Sequence of chain 1.G:
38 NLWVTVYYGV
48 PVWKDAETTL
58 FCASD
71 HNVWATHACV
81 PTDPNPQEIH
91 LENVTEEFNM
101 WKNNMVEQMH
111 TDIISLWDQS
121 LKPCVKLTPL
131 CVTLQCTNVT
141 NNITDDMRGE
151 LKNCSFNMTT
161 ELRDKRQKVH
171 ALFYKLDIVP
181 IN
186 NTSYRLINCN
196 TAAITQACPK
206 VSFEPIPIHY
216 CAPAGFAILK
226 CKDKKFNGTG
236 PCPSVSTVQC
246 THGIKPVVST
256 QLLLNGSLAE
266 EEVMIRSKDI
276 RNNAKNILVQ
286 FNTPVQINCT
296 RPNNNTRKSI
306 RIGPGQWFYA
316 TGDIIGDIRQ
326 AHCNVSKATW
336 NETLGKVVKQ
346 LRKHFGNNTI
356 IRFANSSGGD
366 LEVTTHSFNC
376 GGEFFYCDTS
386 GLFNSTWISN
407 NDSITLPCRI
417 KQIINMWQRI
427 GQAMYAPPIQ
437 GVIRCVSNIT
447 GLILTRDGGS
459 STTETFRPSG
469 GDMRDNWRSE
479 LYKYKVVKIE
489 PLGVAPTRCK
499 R

A small-molecule ligand and the protein it binds are described below.
Small molecule (SMILES): CC(=O)N[C@@H]1[C@@H](O)[C@H](O)[C@@H](CO)O[C@H]1O

Binding-site contacts:
Ligand atom C1 contacts residue THR234 of chain 1.G at 3.7 Å.
Ligand atom C1 contacts residue ASN232 of chain 1.G at 1.4 Å.
Ligand atom C8 contacts residue ASN232 of chain 1.G at 4.4 Å.
Ligand atom O5 contacts residue THR234 of chain 1.G at 4.2 Å.
Ligand atom C7 contacts residue ASN232 of chain 1.G at 3.2 Å.
Ligand atom C2 contacts residue ASN232 of chain 1.G at 2.4 Å.
Ligand atom C5 contacts residue THR234 of chain 1.G at 4.2 Å.
Ligand atom C8 contacts residue SER272 of chain 1.G at 3.5 Å.
Ligand atom C5 contacts residue ASN232 of chain 1.G at 3.7 Å.
Ligand atom N2 contacts residue ASN232 of chain 1.G at 2.9 Å (h-bond).
Ligand atom C4 contacts residue ASN232 of chain 1.G at 4.2 Å.
Ligand atom C7 contacts residue HIS349 of chain 1.G at 4.2 Å.
Ligand atom O5 contacts residue ASN232 of chain 1.G at 2.4 Å (h-bond).
Ligand atom O7 contacts residue ILE270 of chain 1.G at 4.4 Å.
Ligand atom O7 contacts residue HIS349 of chain 1.G at 3.2 Å.
Ligand atom O7 contacts residue ASN232 of chain 1.G at 3.1 Å (h-bond).
Ligand atom C3 contacts residue ASN232 of chain 1.G at 3.8 Å.
Ligand atom C8 contacts residue ILE275 of chain 1.G at 4.0 Å (hydrophobic).